Binding-site contacts:
Ligand atom C37 contacts residue PRO92 of chain 1.B at 4.3 Å (hydrophobic).
Ligand atom C04 contacts residue PHE93 of chain 1.B at 4.1 Å (hydrophobic).
Ligand atom C12 contacts residue PHE93 of chain 1.B at 3.4 Å (hydrophobic).
Ligand atom C05 contacts residue MET322 of chain 1.B at 3.6 Å (hydrophobic).
Ligand atom O01 contacts residue MET322 of chain 1.B at 4.0 Å.
Ligand atom O02 contacts residue TYR91 of chain 1.B at 3.5 Å.
Ligand atom C03 contacts residue MET322 of chain 1.B at 4.2 Å (hydrophobic).
Ligand atom C08 contacts residue PHE93 of chain 1.B at 3.9 Å (hydrophobic).
Ligand atom C25 contacts residue MET322 of chain 1.B at 3.9 Å (hydrophobic).
Ligand atom C03 contacts residue PHE93 of chain 1.B at 4.3 Å (hydrophobic).
Ligand atom C07 contacts residue PHE93 of chain 1.B at 3.5 Å (hydrophobic).
Ligand atom C06 contacts residue PHE93 of chain 1.B at 3.4 Å (hydrophobic).
Ligand atom C30 contacts residue PRO92 of chain 1.B at 4.1 Å (hydrophobic).
Ligand atom C09 contacts residue TYR91 of chain 1.B at 4.1 Å (hydrophobic).
Ligand atom C08 contacts residue TYR91 of chain 1.B at 4.0 Å (hydrophobic).
Ligand atom C29 contacts residue TYR91 of chain 1.B at 3.9 Å (hydrophobic).
Ligand atom C08 contacts residue VAL111 of chain 1.B at 4.1 Å (hydrophobic).
Ligand atom C27 contacts residue TYR91 of chain 1.B at 3.6 Å (hydrophobic).
Ligand atom C14 contacts residue PHE93 of chain 1.B at 4.0 Å (hydrophobic).
Ligand atom C08 contacts residue THR94 of chain 1.B at 4.3 Å.
Ligand atom C18 contacts residue PHE93 of chain 1.B at 3.6 Å (hydrophobic).
Ligand atom C36 contacts residue PRO92 of chain 1.B at 3.9 Å (hydrophobic).
Ligand atom O02 contacts residue PRO92 of chain 1.B at 3.9 Å.
Ligand atom C04 contacts residue MET322 of chain 1.B at 3.7 Å (hydrophobic).
Ligand atom C05 contacts residue VAL111 of chain 1.B at 3.8 Å (hydrophobic).
Ligand atom C38 contacts residue PRO92 of chain 1.B at 4.3 Å (hydrophobic).
Ligand atom C05 contacts residue PHE93 of chain 1.B at 3.7 Å (hydrophobic).
Ligand atom C11 contacts residue PHE93 of chain 1.B at 3.4 Å (hydrophobic).
Ligand atom C01 contacts residue PHE93 of chain 1.B at 3.8 Å (hydrophobic).
Ligand atom C06 contacts residue MET322 of chain 1.B at 4.1 Å (hydrophobic).
Ligand atom CL contacts residue ALA325 of chain 1.B at 3.2 Å.
Ligand atom O02 contacts residue PHE93 of chain 1.B at 3.1 Å.
Ligand atom C28 contacts residue TYR91 of chain 1.B at 4.2 Å (hydrophobic).
Ligand atom N05 contacts residue PRO92 of chain 1.B at 4.0 Å.
Ligand atom N02 contacts residue PHE93 of chain 1.B at 4.0 Å.
Ligand atom C10 contacts residue TYR91 of chain 1.B at 3.5 Å (hydrophobic).
Ligand atom C04 contacts residue VAL111 of chain 1.B at 3.9 Å (hydrophobic).
Ligand atom CL contacts residue GLN326 of chain 1.B at 3.2 Å.
Ligand atom C09 contacts residue VAL111 of chain 1.B at 4.1 Å (hydrophobic).
Ligand atom C04 contacts residue ALA325 of chain 1.B at 4.0 Å (hydrophobic).

A small-molecule ligand and the protein it binds are described below.
Small molecule (SMILES): Cc1cc(OCCCc2c3n(c4c(-c5c(C)nn(C)c5C)c(Cl)ccc24)CCCN(c2cc(C(=O)O)cc4c2ccn4C)C3=O)cc(C)c1Cl

Sequence of chain 1.B:
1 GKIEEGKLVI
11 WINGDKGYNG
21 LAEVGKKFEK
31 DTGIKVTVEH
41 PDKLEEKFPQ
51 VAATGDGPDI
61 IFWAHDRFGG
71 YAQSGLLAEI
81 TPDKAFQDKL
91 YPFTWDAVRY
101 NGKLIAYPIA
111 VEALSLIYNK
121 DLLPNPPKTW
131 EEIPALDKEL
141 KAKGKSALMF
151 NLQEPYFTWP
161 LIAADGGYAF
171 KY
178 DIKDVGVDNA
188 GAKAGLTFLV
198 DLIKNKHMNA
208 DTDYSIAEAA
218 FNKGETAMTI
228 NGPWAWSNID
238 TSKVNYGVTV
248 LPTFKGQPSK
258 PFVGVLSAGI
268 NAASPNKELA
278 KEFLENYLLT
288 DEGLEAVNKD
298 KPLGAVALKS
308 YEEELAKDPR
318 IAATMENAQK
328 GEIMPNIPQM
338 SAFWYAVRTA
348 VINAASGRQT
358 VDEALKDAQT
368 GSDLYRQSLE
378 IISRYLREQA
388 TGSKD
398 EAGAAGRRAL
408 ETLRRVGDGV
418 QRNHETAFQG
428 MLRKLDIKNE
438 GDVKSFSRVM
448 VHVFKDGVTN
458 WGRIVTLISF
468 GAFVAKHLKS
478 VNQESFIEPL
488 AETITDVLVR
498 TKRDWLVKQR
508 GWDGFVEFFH